Sequence of chain 1.B:
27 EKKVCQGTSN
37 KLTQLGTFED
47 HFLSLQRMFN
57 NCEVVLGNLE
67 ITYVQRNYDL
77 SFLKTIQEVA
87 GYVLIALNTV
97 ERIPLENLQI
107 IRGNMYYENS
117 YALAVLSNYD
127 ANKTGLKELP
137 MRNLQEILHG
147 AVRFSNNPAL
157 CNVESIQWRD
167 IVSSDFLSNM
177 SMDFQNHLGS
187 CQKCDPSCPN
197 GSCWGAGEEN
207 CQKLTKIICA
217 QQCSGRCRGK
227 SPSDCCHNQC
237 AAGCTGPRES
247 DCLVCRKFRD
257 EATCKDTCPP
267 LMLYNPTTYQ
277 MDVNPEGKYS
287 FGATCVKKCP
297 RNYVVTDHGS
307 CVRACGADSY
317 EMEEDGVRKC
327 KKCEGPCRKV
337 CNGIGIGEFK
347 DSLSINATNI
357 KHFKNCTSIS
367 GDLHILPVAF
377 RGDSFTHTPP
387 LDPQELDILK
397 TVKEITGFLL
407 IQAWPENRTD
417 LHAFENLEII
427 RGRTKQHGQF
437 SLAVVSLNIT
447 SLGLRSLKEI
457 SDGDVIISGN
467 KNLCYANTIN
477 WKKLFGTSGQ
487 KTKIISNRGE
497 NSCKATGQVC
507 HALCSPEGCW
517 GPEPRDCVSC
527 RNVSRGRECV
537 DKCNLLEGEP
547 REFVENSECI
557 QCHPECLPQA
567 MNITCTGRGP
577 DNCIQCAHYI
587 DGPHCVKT

This protein binds this small molecule.
Small molecule (SMILES): CC(=O)N[C@@H]1[C@@H](O)[C@H](O)[C@@H](CO)O[C@H]1O

Binding-site contacts:
Ligand atom C7 contacts residue ASN175 of chain 1.B at 3.7 Å.
Ligand atom O6 contacts residue ASP171 of chain 1.B at 4.3 Å.
Ligand atom C1 contacts residue SER116 of chain 1.B at 4.5 Å.
Ligand atom O5 contacts residue SER174 of chain 1.B at 3.9 Å.
Ligand atom O5 contacts residue ASN175 of chain 1.B at 2.4 Å (h-bond).
Ligand atom C5 contacts residue ASN175 of chain 1.B at 3.7 Å.
Ligand atom C4 contacts residue ASN175 of chain 1.B at 4.3 Å.
Ligand atom O6 contacts residue PHE172 of chain 1.B at 4.4 Å.
Ligand atom C7 contacts residue SER116 of chain 1.B at 4.3 Å.
Ligand atom O7 contacts residue SER116 of chain 1.B at 4.4 Å.
Ligand atom C3 contacts residue ASN175 of chain 1.B at 3.9 Å.
Ligand atom N2 contacts residue ASN175 of chain 1.B at 3.0 Å (h-bond).
Ligand atom C8 contacts residue ASN115 of chain 1.B at 3.6 Å.
Ligand atom C2 contacts residue ASN175 of chain 1.B at 2.6 Å.
Ligand atom C8 contacts residue ASN175 of chain 1.B at 4.0 Å.
Ligand atom C1 contacts residue ASN175 of chain 1.B at 1.4 Å.
Ligand atom C8 contacts residue SER116 of chain 1.B at 3.8 Å.